Sequence of chain 1.B:
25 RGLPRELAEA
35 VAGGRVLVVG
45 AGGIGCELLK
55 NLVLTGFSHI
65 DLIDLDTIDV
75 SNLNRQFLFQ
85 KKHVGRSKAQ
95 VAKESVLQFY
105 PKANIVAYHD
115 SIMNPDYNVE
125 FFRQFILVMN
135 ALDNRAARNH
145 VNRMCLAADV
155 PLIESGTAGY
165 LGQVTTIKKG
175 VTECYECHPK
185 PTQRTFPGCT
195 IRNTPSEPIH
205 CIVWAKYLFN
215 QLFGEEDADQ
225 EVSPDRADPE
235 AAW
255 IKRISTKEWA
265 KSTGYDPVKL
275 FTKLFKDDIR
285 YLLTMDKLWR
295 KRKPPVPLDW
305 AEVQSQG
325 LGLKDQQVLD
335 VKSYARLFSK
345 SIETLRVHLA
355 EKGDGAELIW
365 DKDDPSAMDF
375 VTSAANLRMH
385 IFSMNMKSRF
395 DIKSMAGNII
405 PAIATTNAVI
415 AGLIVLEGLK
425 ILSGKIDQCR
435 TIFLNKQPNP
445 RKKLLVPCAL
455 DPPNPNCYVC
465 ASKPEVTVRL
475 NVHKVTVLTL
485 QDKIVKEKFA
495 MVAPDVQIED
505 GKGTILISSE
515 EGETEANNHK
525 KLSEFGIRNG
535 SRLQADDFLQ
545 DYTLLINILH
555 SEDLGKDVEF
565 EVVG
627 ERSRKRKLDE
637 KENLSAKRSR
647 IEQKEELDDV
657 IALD

Binding-site contacts:
Ligand atom N6 contacts residue MET117 of chain 1.B at 3.5 Å (h-bond).
Ligand atom C5 contacts residue LEU69 of chain 1.B at 3.5 Å (hydrophobic).
Ligand atom N1 contacts residue ILE116 of chain 1.B at 3.0 Å (h-bond).
Ligand atom O4' contacts residue ASP68 of chain 1.B at 3.7 Å.
Ligand atom N6 contacts residue ALA141 of chain 1.B at 3.6 Å.
Ligand atom O3S contacts residue GLY47 of chain 1.B at 2.7 Å (h-bond).
Ligand atom C5 contacts residue LEU136 of chain 1.B at 3.6 Å (hydrophobic).
Ligand atom C8 contacts residue ASN138 of chain 1.B at 3.4 Å.
Ligand atom N18 contacts residue ASP137 of chain 1.B at 3.7 Å.
Ligand atom C2 contacts residue ASP114 of chain 1.B at 3.7 Å.
Ligand atom N1 contacts residue SER115 of chain 1.B at 3.4 Å.
Ligand atom N3 contacts residue ASP68 of chain 1.B at 3.7 Å.
Ligand atom C3' contacts residue ASP68 of chain 1.B at 3.3 Å.
Ligand atom N5' contacts residue GLY46 of chain 1.B at 3.5 Å.
Ligand atom O2' contacts residue ASP70 of chain 1.B at 3.3 Å.
Ligand atom O3' contacts residue ASP68 of chain 1.B at 2.5 Å (salt-bridge).
Ligand atom O3S contacts residue GLY97 of chain 1.C at 3.0 Å (h-bond).
Ligand atom S contacts residue GLY97 of chain 1.C at 2.6 Å.
Ligand atom N9 contacts residue LEU136 of chain 1.B at 3.6 Å.
Ligand atom O2S contacts residue ASP137 of chain 1.B at 3.7 Å.
Ligand atom O2' contacts residue ASP68 of chain 1.B at 2.7 Å (salt-bridge).
Ligand atom C6 contacts residue LEU69 of chain 1.B at 3.2 Å (hydrophobic).
Ligand atom C2 contacts residue ILE116 of chain 1.B at 3.7 Å (hydrophobic).
Ligand atom C4 contacts residue LEU136 of chain 1.B at 3.5 Å (hydrophobic).
Ligand atom N1 contacts residue LEU69 of chain 1.B at 3.5 Å.
Ligand atom N5' contacts residue GLY97 of chain 1.C at 3.0 Å (h-bond).
Ligand atom N6 contacts residue LEU69 of chain 1.B at 3.4 Å.
Ligand atom C1' contacts residue ASP68 of chain 1.B at 3.3 Å.
Ligand atom N7 contacts residue ASN138 of chain 1.B at 3.0 Å (h-bond).
Ligand atom N6 contacts residue SER115 of chain 1.B at 3.6 Å (h-bond).
Ligand atom C8 contacts residue ASP137 of chain 1.B at 3.2 Å.
Ligand atom C5' contacts residue ASP137 of chain 1.B at 3.4 Å.
Ligand atom N3 contacts residue LEU69 of chain 1.B at 3.6 Å (h-bond).
Ligand atom O3' contacts residue LYS92 of chain 1.B at 2.9 Å (salt-bridge).
Ligand atom C2' contacts residue ASP68 of chain 1.B at 3.5 Å.
Ligand atom O3S contacts residue GLY46 of chain 1.B at 3.4 Å.
Ligand atom O3S contacts residue GLN80 of chain 1.B at 3.6 Å (h-bond).
Ligand atom C4' contacts residue ASP68 of chain 1.B at 3.5 Å.
Ligand atom O4' contacts residue ALA135 of chain 1.B at 3.5 Å (h-bond).
Ligand atom N18 contacts residue GLY97 of chain 1.C at 1.6 Å.

Sequence of chain 1.C:
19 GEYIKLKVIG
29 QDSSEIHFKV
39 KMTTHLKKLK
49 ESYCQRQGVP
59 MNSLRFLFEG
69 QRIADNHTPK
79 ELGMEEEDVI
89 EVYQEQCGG

A protein and the small-molecule ligand that binds it are described below.
Small molecule (SMILES): Nc1ncnc2c1ncn2[C@@H]1O[C@H](CNS(N)(=O)=O)[C@@H](O)[C@H]1O